This protein binds this small molecule.
Small molecule (SMILES): C=CC(=O)N[C@@](C)(c1ccc(F)cc1)c1cnc(N2CCN(c3ncnn4cc(-c5cnn(C)c5)cc34)CC2)nc1

Sequence of chain 1.A:
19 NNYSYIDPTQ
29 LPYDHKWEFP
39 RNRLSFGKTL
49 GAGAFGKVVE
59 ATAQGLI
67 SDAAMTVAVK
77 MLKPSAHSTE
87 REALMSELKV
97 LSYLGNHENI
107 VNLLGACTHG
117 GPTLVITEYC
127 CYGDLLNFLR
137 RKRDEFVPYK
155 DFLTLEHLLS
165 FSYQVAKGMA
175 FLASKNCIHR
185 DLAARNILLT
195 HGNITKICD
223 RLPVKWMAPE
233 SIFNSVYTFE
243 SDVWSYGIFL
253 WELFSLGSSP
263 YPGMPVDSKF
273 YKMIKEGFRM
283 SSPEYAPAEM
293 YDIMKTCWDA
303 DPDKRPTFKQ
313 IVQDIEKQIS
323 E

Binding-site contacts:
Ligand atom C08 contacts residue TYR125 of chain 1.A at 3.6 Å (hydrophobic).
Ligand atom N12 contacts residue LEU192 of chain 1.A at 3.4 Å.
Ligand atom C32 contacts residue MET77 of chain 1.A at 3.7 Å (hydrophobic).
Ligand atom C31 contacts residue LYS55 of chain 1.A at 3.6 Å.
Ligand atom N10 contacts residue GLU124 of chain 1.A at 3.6 Å (salt-bridge).
Ligand atom C04 contacts residue CYS126 of chain 1.A at 3.2 Å (hydrophobic).
Ligand atom C18 contacts residue VAL56 of chain 1.A at 3.6 Å (hydrophobic).
Ligand atom C11 contacts residue GLU124 of chain 1.A at 3.2 Å.
Ligand atom N09 contacts residue LEU192 of chain 1.A at 3.7 Å.
Ligand atom C04 contacts residue GLY129 of chain 1.A at 3.4 Å.
Ligand atom C27 contacts residue GLY51 of chain 1.A at 3.5 Å.
Ligand atom C23 contacts residue GLY54 of chain 1.A at 3.5 Å.
Ligand atom N03 contacts residue GLY129 of chain 1.A at 3.6 Å.
Ligand atom N19 contacts residue VAL56 of chain 1.A at 3.5 Å.
Ligand atom C31 contacts residue MET77 of chain 1.A at 3.2 Å (hydrophobic).
Ligand atom C23 contacts residue GLY51 of chain 1.A at 3.5 Å.
Ligand atom C04 contacts residue TYR125 of chain 1.A at 3.8 Å (hydrophobic).
Ligand atom F33 contacts residue MET77 of chain 1.A at 3.3 Å.
Ligand atom C13 contacts residue LEU192 of chain 1.A at 3.4 Å (hydrophobic).
Ligand atom O28 contacts residue PHE53 of chain 1.A at 3.1 Å (h-bond).
Ligand atom C32 contacts residue LYS76 of chain 1.A at 3.7 Å.
Ligand atom N10 contacts residue TYR125 of chain 1.A at 3.6 Å.
Ligand atom C11 contacts residue LEU192 of chain 1.A at 3.6 Å (hydrophobic).
Ligand atom N10 contacts residue CYS126 of chain 1.A at 3.1 Å (h-bond).
Ligand atom C07 contacts residue CYS126 of chain 1.A at 3.7 Å (hydrophobic).
Ligand atom C11 contacts residue ALA74 of chain 1.A at 3.6 Å (hydrophobic).
Ligand atom F33 contacts residue LYS76 of chain 1.A at 3.6 Å.
Ligand atom C20 contacts residue VAL56 of chain 1.A at 3.8 Å (hydrophobic).
Ligand atom C39 contacts residue VAL56 of chain 1.A at 3.4 Å (hydrophobic).
Ligand atom N09 contacts residue CYS126 of chain 1.A at 3.7 Å.
Ligand atom C40 contacts residue LEU192 of chain 1.A at 3.5 Å (hydrophobic).
Ligand atom F33 contacts residue LEU78 of chain 1.A at 3.1 Å.
Ligand atom C27 contacts residue ALA52 of chain 1.A at 3.0 Å (hydrophobic).
Ligand atom C30 contacts residue GLY54 of chain 1.A at 3.7 Å.
Ligand atom O28 contacts residue ALA52 of chain 1.A at 3.8 Å.
Ligand atom C06 contacts residue GLY129 of chain 1.A at 3.5 Å.
Ligand atom N37 contacts residue GLY49 of chain 1.A at 3.5 Å.
Ligand atom C30 contacts residue LYS55 of chain 1.A at 3.7 Å.
Ligand atom C31 contacts residue LYS76 of chain 1.A at 3.6 Å.
Ligand atom C08 contacts residue CYS126 of chain 1.A at 2.9 Å (hydrophobic).